This protein binds this small molecule.
Small molecule (SMILES): CC(=O)N[C@@H]1[C@@H](O)[C@H](O)[C@@H](CO)O[C@H]1O

Sequence of chain 1.A:
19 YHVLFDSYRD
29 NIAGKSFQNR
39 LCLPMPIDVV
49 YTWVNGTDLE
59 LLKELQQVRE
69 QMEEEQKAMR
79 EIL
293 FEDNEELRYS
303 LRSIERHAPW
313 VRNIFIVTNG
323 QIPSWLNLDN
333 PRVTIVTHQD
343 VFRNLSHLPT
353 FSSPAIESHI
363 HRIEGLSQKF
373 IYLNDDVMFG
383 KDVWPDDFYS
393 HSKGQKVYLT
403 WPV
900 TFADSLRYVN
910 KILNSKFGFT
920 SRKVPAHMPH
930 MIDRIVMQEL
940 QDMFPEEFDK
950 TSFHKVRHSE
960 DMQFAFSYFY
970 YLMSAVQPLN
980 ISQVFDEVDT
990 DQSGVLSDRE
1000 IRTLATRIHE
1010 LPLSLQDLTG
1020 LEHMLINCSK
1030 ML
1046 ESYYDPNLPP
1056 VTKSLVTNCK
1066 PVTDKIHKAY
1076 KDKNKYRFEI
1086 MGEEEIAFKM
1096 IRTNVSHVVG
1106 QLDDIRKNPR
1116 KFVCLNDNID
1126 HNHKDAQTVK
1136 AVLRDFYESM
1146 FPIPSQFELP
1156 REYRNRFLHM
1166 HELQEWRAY

Binding-site contacts:
Ligand atom C7 contacts residue ASN346 of chain 1.A at 4.0 Å.
Ligand atom O5 contacts residue ASN346 of chain 1.A at 2.4 Å (h-bond).
Ligand atom C3 contacts residue ASN346 of chain 1.A at 3.9 Å.
Ligand atom C8 contacts residue HIS349 of chain 1.A at 4.2 Å.
Ligand atom N2 contacts residue ASN346 of chain 1.A at 3.0 Å (h-bond).
Ligand atom C1 contacts residue ASN346 of chain 1.A at 1.4 Å.
Ligand atom O7 contacts residue PHE952 of chain 1.A at 3.2 Å.
Ligand atom C7 contacts residue PHE952 of chain 1.A at 4.4 Å (hydrophobic).
Ligand atom N2 contacts residue HIS349 of chain 1.A at 3.5 Å.
Ligand atom O6 contacts residue ASN346 of chain 1.A at 4.0 Å.
Ligand atom C8 contacts residue SER348 of chain 1.A at 3.6 Å.
Ligand atom C5 contacts residue ASN346 of chain 1.A at 3.6 Å.
Ligand atom O7 contacts residue HIS349 of chain 1.A at 2.4 Å (h-bond).
Ligand atom C4 contacts residue ASN346 of chain 1.A at 4.3 Å.
Ligand atom C7 contacts residue HIS349 of chain 1.A at 3.2 Å.
Ligand atom C2 contacts residue ASN346 of chain 1.A at 2.6 Å.